Sequence of chain 1.A:
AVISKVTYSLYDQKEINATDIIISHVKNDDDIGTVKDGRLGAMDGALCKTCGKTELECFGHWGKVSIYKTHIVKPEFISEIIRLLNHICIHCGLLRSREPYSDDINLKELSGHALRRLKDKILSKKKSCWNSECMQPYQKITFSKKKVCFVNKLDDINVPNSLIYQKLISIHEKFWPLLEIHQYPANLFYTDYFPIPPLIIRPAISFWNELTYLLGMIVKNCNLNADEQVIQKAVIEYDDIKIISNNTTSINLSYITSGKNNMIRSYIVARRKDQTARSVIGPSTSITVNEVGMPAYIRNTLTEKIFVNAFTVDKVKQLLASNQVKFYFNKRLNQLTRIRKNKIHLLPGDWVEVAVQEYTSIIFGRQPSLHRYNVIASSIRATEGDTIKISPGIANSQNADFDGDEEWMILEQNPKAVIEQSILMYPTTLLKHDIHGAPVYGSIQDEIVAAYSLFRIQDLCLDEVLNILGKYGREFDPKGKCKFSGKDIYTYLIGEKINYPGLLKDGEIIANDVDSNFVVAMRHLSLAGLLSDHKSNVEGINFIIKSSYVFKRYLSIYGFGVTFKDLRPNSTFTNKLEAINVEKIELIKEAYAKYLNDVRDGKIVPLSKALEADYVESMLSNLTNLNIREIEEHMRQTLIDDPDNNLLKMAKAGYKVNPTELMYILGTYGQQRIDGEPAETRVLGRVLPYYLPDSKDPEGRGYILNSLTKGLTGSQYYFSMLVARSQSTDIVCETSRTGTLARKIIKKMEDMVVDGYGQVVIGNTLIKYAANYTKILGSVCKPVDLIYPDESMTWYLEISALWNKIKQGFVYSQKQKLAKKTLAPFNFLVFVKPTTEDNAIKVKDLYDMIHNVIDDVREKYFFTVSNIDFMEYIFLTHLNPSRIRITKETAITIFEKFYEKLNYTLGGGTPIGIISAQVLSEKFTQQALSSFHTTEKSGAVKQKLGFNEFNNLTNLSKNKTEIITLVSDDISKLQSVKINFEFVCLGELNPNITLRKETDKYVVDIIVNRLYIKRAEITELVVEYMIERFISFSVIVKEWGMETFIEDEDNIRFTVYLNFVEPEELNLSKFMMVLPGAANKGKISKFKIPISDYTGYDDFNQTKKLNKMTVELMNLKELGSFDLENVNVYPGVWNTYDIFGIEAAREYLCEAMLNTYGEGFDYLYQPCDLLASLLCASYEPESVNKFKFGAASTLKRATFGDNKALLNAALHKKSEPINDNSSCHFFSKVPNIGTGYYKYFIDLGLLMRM

A protein and the small-molecule ligand that binds it are described below.
Small molecule (SMILES): Nc1ccn([C@@H]2O[C@H](CO[P](=O)(O)O[C@H]3[C@@H](O)[C@H](n4ccc(=O)[nH]c4=O)O[C@@H]3CO[P](=O)(O)O[C@H]3[C@@H](O)[C@H](n4cnc5c(=O)nc(N)[nH]c54)O[C@@H]3CO[P](=O)(O)O[C@H]3[C@@H](O)[C@H](n4ccc(=O)[nH]c4=O)O[C@@H]3COP(=O)=O)[C@@H](O[P](=O)(O)OC[C@H]3O[C@@H](n4cnc5c(N)ncnc54)[C@H](O)[C@@H]3O[P](=O)(O)OC[C@H]3O[C@@H](n4ccc(=O)[nH]c4=O)[C@H](O)[C@@H]3O[P](=O)(O)OC[C@H]3O[C@@H](n4ccc(=O)[nH]c4=O)[C@H](O)[C@@H]3O[P](=O)(O)OC[C@H]3O[C@@H](n4cnc5c(=O)nc(N)[nH]c54)[C@H](O)[C@@H]3O[P](=O)(O)OC[C@H]3O[C@@H](n4cnc5c(=O)nc(N)[nH]c54)[C@H](O)[C@@H]3O)[C@H]2O)c(=O)n1

Sequence of chain 1.B:
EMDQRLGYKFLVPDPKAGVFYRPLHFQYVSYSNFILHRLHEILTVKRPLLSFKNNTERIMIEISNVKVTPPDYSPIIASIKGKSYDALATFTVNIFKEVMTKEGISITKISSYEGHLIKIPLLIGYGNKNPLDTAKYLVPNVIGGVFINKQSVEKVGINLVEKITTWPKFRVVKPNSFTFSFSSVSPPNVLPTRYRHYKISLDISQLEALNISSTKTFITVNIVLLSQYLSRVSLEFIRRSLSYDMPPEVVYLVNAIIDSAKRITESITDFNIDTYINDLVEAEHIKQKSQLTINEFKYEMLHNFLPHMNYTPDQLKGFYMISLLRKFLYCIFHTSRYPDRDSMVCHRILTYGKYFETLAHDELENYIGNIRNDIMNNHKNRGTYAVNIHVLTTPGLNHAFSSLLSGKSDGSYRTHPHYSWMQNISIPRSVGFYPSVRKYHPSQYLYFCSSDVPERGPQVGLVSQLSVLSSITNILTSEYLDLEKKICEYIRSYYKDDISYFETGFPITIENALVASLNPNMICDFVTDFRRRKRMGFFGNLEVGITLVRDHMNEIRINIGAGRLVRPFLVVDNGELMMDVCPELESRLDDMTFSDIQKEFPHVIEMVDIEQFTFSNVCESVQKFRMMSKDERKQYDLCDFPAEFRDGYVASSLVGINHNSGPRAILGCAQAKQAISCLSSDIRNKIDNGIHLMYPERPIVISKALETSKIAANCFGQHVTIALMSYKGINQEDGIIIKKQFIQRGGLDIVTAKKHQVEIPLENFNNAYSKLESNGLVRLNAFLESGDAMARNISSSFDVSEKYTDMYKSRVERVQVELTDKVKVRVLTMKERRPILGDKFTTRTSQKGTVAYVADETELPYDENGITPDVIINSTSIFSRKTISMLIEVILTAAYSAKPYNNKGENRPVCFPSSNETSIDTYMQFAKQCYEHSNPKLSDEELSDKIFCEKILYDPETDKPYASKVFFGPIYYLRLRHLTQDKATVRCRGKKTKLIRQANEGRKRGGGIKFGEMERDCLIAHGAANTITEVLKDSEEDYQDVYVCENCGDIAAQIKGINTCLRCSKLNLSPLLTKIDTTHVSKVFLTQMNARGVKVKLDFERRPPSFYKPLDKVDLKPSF

Binding-site contacts:
Ligand atom C4' contacts residue GLY418 of chain 1.A at 3.7 Å.
Ligand atom N2 contacts residue GLN381 of chain 1.A at 3.4 Å (h-bond).
Ligand atom N7 contacts residue ARG478 of chain 1.B at 2.7 Å (salt-bridge).
Ligand atom O2 contacts residue PHE208 of chain 1.A at 3.8 Å.
Ligand atom O2' contacts residue GLN696 of chain 1.B at 3.5 Å (h-bond).
Ligand atom C4 contacts residue PHE208 of chain 1.A at 3.5 Å (hydrophobic).
Ligand atom C2' contacts residue ASP419 of chain 1.A at 3.8 Å.
Ligand atom O2' contacts residue HIS1020 of chain 1.B at 3.4 Å.
Ligand atom C5 contacts residue ARG478 of chain 1.B at 3.4 Å.
Ligand atom O2' contacts residue ARG427 of chain 1.B at 3.8 Å.
Ligand atom O4' contacts residue HIS1020 of chain 1.B at 3.8 Å.
Ligand atom C5' contacts residue GLN696 of chain 1.B at 3.4 Å.
Ligand atom P contacts residue GLN696 of chain 1.B at 3.4 Å.
Ligand atom C4' contacts residue ASP419 of chain 1.A at 3.3 Å.
Ligand atom O3' contacts residue LYS882 of chain 1.B at 3.5 Å (salt-bridge).
Ligand atom O3' contacts residue MG1 of chain 1.L at 2.2 Å.
Ligand atom OP2 contacts residue ARG478 of chain 1.B at 3.8 Å.
Ligand atom OP1 contacts residue GLN696 of chain 1.B at 3.2 Å (h-bond).
Ligand atom O6 contacts residue ARG478 of chain 1.B at 2.6 Å (salt-bridge).
Ligand atom C2 contacts residue PHE208 of chain 1.A at 3.5 Å (hydrophobic).
Ligand atom C8 contacts residue ARG478 of chain 1.B at 3.4 Å.
Ligand atom C3' contacts residue ASP419 of chain 1.A at 3.3 Å.
Ligand atom C4' contacts residue HIS1020 of chain 1.B at 3.5 Å.
Ligand atom C3' contacts residue MG1 of chain 1.L at 3.6 Å.
Ligand atom O2' contacts residue TYR432 of chain 1.B at 3.4 Å (h-bond).
Ligand atom O4' contacts residue TYR432 of chain 1.B at 3.7 Å.
Ligand atom OP1 contacts residue SER207 of chain 1.A at 3.7 Å.
Ligand atom O3' contacts residue GLN696 of chain 1.B at 2.5 Å (h-bond).
Ligand atom O3' contacts residue ASP419 of chain 1.A at 2.4 Å (salt-bridge).
Ligand atom O2' contacts residue ASP419 of chain 1.A at 3.1 Å (salt-bridge).
Ligand atom C6 contacts residue ARG478 of chain 1.B at 3.3 Å.
Ligand atom C5 contacts residue PHE208 of chain 1.A at 3.7 Å (hydrophobic).
Ligand atom C3' contacts residue GLN696 of chain 1.B at 3.5 Å.
Ligand atom O2' contacts residue ARG380 of chain 1.A at 3.4 Å (salt-bridge).
Ligand atom OP1 contacts residue GLN481 of chain 1.B at 3.1 Å (h-bond).
Ligand atom O3' contacts residue ASP417 of chain 1.A at 3.8 Å.
Ligand atom C5' contacts residue HIS1020 of chain 1.B at 3.7 Å.
Ligand atom OP1 contacts residue ARG427 of chain 1.B at 3.2 Å (salt-bridge).
Ligand atom OP1 contacts residue LYS890 of chain 1.B at 3.2 Å.
Ligand atom N3 contacts residue PHE208 of chain 1.A at 3.4 Å.